Binding-site contacts:
Ligand atom CAK contacts residue MET112 of chain 1.A at 3.8 Å (hydrophobic).
Ligand atom CAM contacts residue ILE194 of chain 1.A at 3.8 Å (hydrophobic).
Ligand atom CAN contacts residue VAL65 of chain 1.A at 3.8 Å (hydrophobic).
Ligand atom CAJ contacts residue LEU114 of chain 1.A at 3.8 Å (hydrophobic).
Ligand atom N3 contacts residue LEU181 of chain 1.A at 3.6 Å.
Ligand atom CAI contacts residue ASP195 of chain 1.A at 3.6 Å.
Ligand atom OAV contacts residue LYS80 of chain 1.A at 3.5 Å.
Ligand atom CAO contacts residue GLY58 of chain 1.A at 3.6 Å.
Ligand atom NAB contacts residue GLU129 of chain 1.A at 2.9 Å (salt-bridge).
Ligand atom N1 contacts residue GLU129 of chain 1.A at 3.8 Å.
Ligand atom CAZ contacts residue MET112 of chain 1.A at 3.7 Å (hydrophobic).
Ligand atom NAB contacts residue ALA78 of chain 1.A at 3.2 Å.
Ligand atom CAJ contacts residue MET112 of chain 1.A at 3.8 Å (hydrophobic).
Ligand atom CAG contacts residue LEU114 of chain 1.A at 3.7 Å (hydrophobic).
Ligand atom C2 contacts residue TYR131 of chain 1.A at 2.9 Å (hydrophobic).
Ligand atom CAI contacts residue LEU198 of chain 1.A at 3.8 Å (hydrophobic).
Ligand atom C6 contacts residue GLU129 of chain 1.A at 3.8 Å.
Ligand atom N1 contacts residue VAL130 of chain 1.A at 3.7 Å.
Ligand atom CAD contacts residue GLU135 of chain 1.A at 3.1 Å.
Ligand atom NAB contacts residue MET112 of chain 1.A at 3.4 Å.
Ligand atom CBB contacts residue VAL65 of chain 1.A at 3.8 Å (hydrophobic).
Ligand atom C5 contacts residue LEU181 of chain 1.A at 3.8 Å (hydrophobic).
Ligand atom C6 contacts residue ALA78 of chain 1.A at 3.4 Å (hydrophobic).
Ligand atom C4 contacts residue LEU181 of chain 1.A at 3.6 Å (hydrophobic).
Ligand atom CAF contacts residue LEU198 of chain 1.A at 3.8 Å (hydrophobic).
Ligand atom OAC contacts residue LEU181 of chain 1.A at 3.8 Å.
Ligand atom CAN contacts residue MET112 of chain 1.A at 3.7 Å (hydrophobic).
Ligand atom N1 contacts residue TYR131 of chain 1.A at 3.0 Å (h-bond).
Ligand atom CAK contacts residue ASP195 of chain 1.A at 3.2 Å.
Ligand atom NBG contacts residue GLU135 of chain 1.A at 3.5 Å (salt-bridge).
Ligand atom NAU contacts residue VAL65 of chain 1.A at 3.5 Å.
Ligand atom CAP contacts residue VAL65 of chain 1.A at 3.8 Å (hydrophobic).
Ligand atom CAZ contacts residue LYS80 of chain 1.A at 3.6 Å.
Ligand atom CAQ contacts residue GLU135 of chain 1.A at 3.6 Å.
Ligand atom CAL contacts residue MET112 of chain 1.A at 3.4 Å (hydrophobic).
Ligand atom CAL contacts residue LYS80 of chain 1.A at 3.7 Å.
Ligand atom CAW contacts residue GLU135 of chain 1.A at 3.3 Å.
Ligand atom N1 contacts residue ALA78 of chain 1.A at 3.7 Å.
Ligand atom CAR contacts residue LEU181 of chain 1.A at 3.8 Å (hydrophobic).
Ligand atom CAO contacts residue LEU57 of chain 1.A at 3.6 Å (hydrophobic).

The small molecule below binds the protein below.
Small molecule (SMILES): C=CC(=O)N1CCC[C@@H](n2nc(-c3ccc(Oc4ccccc4)cc3)c3c(N)ncnc32)C1

Sequence of chain 1.A:
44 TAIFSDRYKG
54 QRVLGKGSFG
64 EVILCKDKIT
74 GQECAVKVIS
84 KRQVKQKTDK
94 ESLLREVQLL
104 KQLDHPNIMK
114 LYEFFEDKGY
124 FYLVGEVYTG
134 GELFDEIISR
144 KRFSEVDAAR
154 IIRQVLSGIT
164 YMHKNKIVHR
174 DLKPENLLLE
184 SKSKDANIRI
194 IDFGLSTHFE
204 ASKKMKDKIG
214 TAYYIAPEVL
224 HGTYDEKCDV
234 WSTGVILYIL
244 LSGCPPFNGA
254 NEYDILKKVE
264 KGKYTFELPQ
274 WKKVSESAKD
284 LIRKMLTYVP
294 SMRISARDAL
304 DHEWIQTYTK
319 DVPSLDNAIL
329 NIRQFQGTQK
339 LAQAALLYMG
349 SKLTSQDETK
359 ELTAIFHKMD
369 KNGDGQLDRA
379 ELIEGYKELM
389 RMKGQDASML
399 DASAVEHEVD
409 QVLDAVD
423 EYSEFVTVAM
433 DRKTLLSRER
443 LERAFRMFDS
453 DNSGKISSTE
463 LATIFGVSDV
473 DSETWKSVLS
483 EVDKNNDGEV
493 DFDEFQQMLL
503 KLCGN